Sequence of chain 1.A:
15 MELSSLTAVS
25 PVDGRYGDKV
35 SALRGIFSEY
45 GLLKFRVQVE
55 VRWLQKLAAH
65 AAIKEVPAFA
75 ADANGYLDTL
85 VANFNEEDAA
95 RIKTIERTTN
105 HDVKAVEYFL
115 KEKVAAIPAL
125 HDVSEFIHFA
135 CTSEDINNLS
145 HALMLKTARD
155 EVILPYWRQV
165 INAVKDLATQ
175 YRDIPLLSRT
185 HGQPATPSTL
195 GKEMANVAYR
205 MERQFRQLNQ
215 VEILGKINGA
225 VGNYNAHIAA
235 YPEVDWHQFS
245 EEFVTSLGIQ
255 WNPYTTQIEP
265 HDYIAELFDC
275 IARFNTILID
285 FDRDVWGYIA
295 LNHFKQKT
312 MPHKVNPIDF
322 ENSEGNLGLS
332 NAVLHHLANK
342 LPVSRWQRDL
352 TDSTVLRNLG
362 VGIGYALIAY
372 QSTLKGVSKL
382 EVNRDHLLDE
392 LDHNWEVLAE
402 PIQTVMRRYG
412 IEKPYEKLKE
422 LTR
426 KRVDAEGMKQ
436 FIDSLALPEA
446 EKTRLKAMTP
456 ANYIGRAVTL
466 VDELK

Sequence of chain 1.D:
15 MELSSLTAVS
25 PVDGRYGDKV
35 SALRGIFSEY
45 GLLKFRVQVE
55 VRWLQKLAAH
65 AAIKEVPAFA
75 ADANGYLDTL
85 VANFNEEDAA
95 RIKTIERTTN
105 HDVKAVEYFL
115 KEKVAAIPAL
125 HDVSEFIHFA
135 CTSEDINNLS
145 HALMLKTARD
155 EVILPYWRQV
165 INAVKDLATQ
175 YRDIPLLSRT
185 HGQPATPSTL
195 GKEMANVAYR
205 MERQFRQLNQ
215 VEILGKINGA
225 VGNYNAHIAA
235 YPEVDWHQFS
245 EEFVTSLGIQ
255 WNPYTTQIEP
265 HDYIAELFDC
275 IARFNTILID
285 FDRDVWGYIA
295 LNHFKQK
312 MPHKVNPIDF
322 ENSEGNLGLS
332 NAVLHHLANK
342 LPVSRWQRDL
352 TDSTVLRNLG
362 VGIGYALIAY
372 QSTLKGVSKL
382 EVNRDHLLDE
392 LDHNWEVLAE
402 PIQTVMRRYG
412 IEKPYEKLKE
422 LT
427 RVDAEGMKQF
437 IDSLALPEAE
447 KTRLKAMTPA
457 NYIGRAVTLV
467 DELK

This protein binds this small molecule.
Small molecule (SMILES): NCCCCCN

Sequence of chain 1.B:
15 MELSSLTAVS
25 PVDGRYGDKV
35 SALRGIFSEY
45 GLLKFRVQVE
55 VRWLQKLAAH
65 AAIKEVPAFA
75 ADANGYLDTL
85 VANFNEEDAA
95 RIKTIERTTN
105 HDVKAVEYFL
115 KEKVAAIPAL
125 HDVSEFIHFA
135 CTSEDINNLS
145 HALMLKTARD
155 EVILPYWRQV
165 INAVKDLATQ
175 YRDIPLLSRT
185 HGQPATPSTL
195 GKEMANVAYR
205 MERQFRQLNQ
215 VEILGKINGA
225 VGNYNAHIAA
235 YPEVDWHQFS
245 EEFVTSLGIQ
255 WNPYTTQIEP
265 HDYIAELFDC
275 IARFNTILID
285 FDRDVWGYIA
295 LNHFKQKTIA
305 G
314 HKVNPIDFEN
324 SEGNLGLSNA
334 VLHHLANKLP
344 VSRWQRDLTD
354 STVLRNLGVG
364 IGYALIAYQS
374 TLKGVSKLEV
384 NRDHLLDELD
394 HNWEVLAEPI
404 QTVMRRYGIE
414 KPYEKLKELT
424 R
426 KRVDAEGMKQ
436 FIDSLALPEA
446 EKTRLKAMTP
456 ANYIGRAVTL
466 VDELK

Binding-site contacts:
Ligand atom C1 contacts residue TRP290 of chain 1.C at 4.5 Å (hydrophobic).
Ligand atom C2 contacts residue ARG346 of chain 1.D at 4.0 Å.
Ligand atom C4 contacts residue GLY291 of chain 1.C at 3.7 Å.
Ligand atom C1 contacts residue GLY291 of chain 1.A at 3.7 Å.
Ligand atom NE2 contacts residue ARG287 of chain 1.A at 4.0 Å.
Ligand atom N1 contacts residue ARG287 of chain 1.C at 3.1 Å (salt-bridge).
Ligand atom NE2 contacts residue TRP347 of chain 1.D at 4.2 Å.
Ligand atom N1 contacts residue GLY291 of chain 1.C at 4.3 Å.
Ligand atom C5 contacts residue ARG287 of chain 1.C at 4.2 Å.
Ligand atom NE2 contacts residue GLY291 of chain 1.A at 4.5 Å.
Ligand atom C3 contacts residue TRP290 of chain 1.C at 4.4 Å (hydrophobic).
Ligand atom C2 contacts residue TRP290 of chain 1.C at 3.8 Å (hydrophobic).
Ligand atom NE2 contacts residue ASP288 of chain 1.A at 4.4 Å.
Ligand atom C5 contacts residue ARG346 of chain 1.B at 3.7 Å.
Ligand atom NE2 contacts residue ARG346 of chain 1.D at 3.8 Å.
Ligand atom C4 contacts residue TRP347 of chain 1.B at 4.2 Å (hydrophobic).
Ligand atom C1 contacts residue TRP347 of chain 1.D at 4.0 Å (hydrophobic).
Ligand atom C4 contacts residue TRP290 of chain 1.C at 4.3 Å (hydrophobic).
Ligand atom C1 contacts residue ARG287 of chain 1.A at 4.3 Å.
Ligand atom C3 contacts residue TRP290 of chain 1.A at 4.3 Å (hydrophobic).
Ligand atom N1 contacts residue ARG346 of chain 1.B at 4.0 Å.
Ligand atom N1 contacts residue ASP288 of chain 1.C at 3.9 Å.

Sequence of chain 1.C:
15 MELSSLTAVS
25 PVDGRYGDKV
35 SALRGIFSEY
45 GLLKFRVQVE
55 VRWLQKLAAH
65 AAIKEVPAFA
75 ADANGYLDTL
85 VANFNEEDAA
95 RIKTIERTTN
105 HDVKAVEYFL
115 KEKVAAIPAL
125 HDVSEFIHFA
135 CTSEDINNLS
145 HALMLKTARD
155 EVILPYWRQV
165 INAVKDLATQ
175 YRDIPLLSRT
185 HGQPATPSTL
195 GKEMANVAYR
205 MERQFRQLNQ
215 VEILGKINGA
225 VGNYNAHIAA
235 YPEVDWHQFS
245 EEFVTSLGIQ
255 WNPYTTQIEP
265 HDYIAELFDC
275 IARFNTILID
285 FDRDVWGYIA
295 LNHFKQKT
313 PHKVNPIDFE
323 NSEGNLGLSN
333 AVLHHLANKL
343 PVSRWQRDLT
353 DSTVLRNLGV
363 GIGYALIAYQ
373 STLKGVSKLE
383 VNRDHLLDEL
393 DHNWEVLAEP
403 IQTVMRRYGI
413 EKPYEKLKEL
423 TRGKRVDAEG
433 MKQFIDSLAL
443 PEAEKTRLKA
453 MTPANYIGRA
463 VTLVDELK